Sequence of chain 1.E:
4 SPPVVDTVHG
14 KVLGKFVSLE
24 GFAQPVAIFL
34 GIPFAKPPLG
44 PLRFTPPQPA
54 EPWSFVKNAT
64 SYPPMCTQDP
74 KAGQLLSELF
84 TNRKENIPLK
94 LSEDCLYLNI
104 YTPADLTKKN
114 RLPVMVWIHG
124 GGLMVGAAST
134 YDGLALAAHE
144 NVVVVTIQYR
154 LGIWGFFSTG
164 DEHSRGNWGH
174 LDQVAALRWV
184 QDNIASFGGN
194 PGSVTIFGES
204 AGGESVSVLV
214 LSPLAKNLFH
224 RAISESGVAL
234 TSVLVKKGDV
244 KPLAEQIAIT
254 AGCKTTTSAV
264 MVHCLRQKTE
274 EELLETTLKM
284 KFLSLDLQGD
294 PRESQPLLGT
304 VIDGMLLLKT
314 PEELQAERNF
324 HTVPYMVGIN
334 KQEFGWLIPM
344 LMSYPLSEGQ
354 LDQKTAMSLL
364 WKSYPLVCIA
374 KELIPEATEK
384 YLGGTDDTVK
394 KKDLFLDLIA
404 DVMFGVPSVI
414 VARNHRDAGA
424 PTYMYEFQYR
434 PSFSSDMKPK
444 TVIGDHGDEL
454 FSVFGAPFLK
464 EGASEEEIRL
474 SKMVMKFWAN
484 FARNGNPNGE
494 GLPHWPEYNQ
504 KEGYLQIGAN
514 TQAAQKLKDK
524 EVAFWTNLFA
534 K

This small molecule binds to this protein.
Small molecule (SMILES): CN1[C@@H]2CC[C@H]1CC(OC(=O)[C@H](O)c1ccccc1)C2

Binding-site contacts:
Ligand atom C17 contacts residue VAL128 of chain 1.E at 3.3 Å (hydrophobic).
Ligand atom O12 contacts residue SER203 of chain 1.E at 3.4 Å (h-bond).
Ligand atom C1 contacts residue MET406 of chain 1.E at 4.3 Å (hydrophobic).
Ligand atom C15 contacts residue GLY124 of chain 1.E at 3.7 Å.
Ligand atom C14 contacts residue LEU79 of chain 1.E at 4.1 Å (hydrophobic).
Ligand atom C7 contacts residue MET406 of chain 1.E at 3.3 Å (hydrophobic).
Ligand atom C19 contacts residue LEU286 of chain 1.E at 3.4 Å (hydrophobic).
Ligand atom C13 contacts residue LEU79 of chain 1.E at 3.7 Å (hydrophobic).
Ligand atom C9 contacts residue PHE407 of chain 1.E at 4.1 Å (hydrophobic).
Ligand atom O12 contacts residue HIS449 of chain 1.E at 3.3 Å (h-bond).
Ligand atom C2 contacts residue ILE341 of chain 1.E at 3.6 Å (hydrophobic).
Ligand atom C15 contacts residue GLY125 of chain 1.E at 4.3 Å.
Ligand atom C6 contacts residue MET406 of chain 1.E at 4.3 Å (hydrophobic).
Ligand atom C6 contacts residue VAL236 of chain 1.E at 3.5 Å (hydrophobic).
Ligand atom C5 contacts residue LEU237 of chain 1.E at 3.8 Å (hydrophobic).
Ligand atom C17 contacts residue LEU286 of chain 1.E at 3.4 Å (hydrophobic).
Ligand atom C9 contacts residue LEU237 of chain 1.E at 3.6 Å (hydrophobic).
Ligand atom C1 contacts residue ILE341 of chain 1.E at 4.1 Å (hydrophobic).
Ligand atom C5 contacts residue GLY125 of chain 1.E at 3.9 Å.
Ligand atom C17 contacts residue GLY124 of chain 1.E at 3.9 Å.
Ligand atom O20 contacts residue PHE83 of chain 1.E at 4.1 Å.
Ligand atom O20 contacts residue LEU79 of chain 1.E at 3.3 Å.
Ligand atom C1 contacts residue PHE407 of chain 1.E at 3.9 Å (hydrophobic).
Ligand atom C15 contacts residue LEU79 of chain 1.E at 3.8 Å (hydrophobic).
Ligand atom C14 contacts residue LEU344 of chain 1.E at 4.2 Å (hydrophobic).
Ligand atom C9 contacts residue THR234 of chain 1.E at 4.3 Å.
Ligand atom C3 contacts residue ILE341 of chain 1.E at 4.3 Å (hydrophobic).
Ligand atom O20 contacts residue LEU340 of chain 1.E at 3.3 Å.
Ligand atom C3 contacts residue MET345 of chain 1.E at 4.2 Å (hydrophobic).
Ligand atom C15 contacts residue VAL128 of chain 1.E at 3.7 Å (hydrophobic).
Ligand atom O20 contacts residue LEU344 of chain 1.E at 3.5 Å.
Ligand atom C6 contacts residue LEU300 of chain 1.E at 4.4 Å (hydrophobic).
Ligand atom C7 contacts residue LEU369 of chain 1.E at 4.0 Å (hydrophobic).
Ligand atom C11 contacts residue HIS449 of chain 1.E at 4.4 Å.
Ligand atom C7 contacts residue VAL236 of chain 1.E at 4.0 Å (hydrophobic).
Ligand atom C6 contacts residue LEU237 of chain 1.E at 4.1 Å (hydrophobic).
Ligand atom C19 contacts residue VAL128 of chain 1.E at 4.4 Å (hydrophobic).
Ligand atom C16 contacts residue LEU344 of chain 1.E at 3.3 Å (hydrophobic).
Ligand atom C18 contacts residue LEU344 of chain 1.E at 3.4 Å (hydrophobic).
Ligand atom C4 contacts residue GLY125 of chain 1.E at 3.4 Å.